A small-molecule ligand and the protein it binds are described below.
Small molecule (SMILES): O=Cc1ccc(-c2cn([C@@H]3O[C@H](CO[P](=O)(O)O[P](=O)(O)O[C@H]4O[C@H](CO)[C@H](O)[C@H](O)[C@H]4O)[C@@H](O)[C@H]3O)c(=O)[nH]c2=O)s1

Sequence of chain 1.A:
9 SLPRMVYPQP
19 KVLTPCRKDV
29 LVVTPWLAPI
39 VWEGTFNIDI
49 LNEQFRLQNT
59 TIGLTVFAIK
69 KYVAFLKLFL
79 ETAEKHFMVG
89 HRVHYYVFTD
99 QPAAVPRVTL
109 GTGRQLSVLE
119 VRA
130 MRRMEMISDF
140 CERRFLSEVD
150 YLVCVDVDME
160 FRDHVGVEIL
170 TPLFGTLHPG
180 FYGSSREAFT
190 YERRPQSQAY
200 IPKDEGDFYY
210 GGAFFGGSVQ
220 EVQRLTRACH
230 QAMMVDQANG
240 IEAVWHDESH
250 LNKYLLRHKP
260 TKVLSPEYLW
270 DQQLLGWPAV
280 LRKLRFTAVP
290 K

Binding-site contacts:
Ligand atom N3 contacts residue TYR70 of chain 1.A at 3.3 Å.
Ligand atom C6' contacts residue TRP244 of chain 1.A at 3.4 Å (hydrophobic).
Ligand atom O3' contacts residue ARG132 of chain 1.A at 2.5 Å (salt-bridge).
Ligand atom O2 contacts residue ALA66 of chain 1.A at 3.5 Å.
Ligand atom O2' contacts residue ALA212 of chain 1.A at 3.1 Å.
Ligand atom O2D contacts residue PHE65 of chain 1.A at 2.6 Å (h-bond).
Ligand atom C4' contacts residue ASP246 of chain 1.A at 3.2 Å.
Ligand atom O3' contacts residue ASP155 of chain 1.A at 2.7 Å (salt-bridge).
Ligand atom C4' contacts residue ARG132 of chain 1.A at 3.3 Å.
Ligand atom O4' contacts residue GLU247 of chain 1.A at 3.4 Å.
Ligand atom O3D contacts residue VAL156 of chain 1.A at 3.1 Å (h-bond).
Ligand atom O2' contacts residue ASP155 of chain 1.A at 2.8 Å (salt-bridge).
Ligand atom O3D contacts residue ASP155 of chain 1.A at 3.3 Å.
Ligand atom N3 contacts residue ILE67 of chain 1.A at 2.8 Å (h-bond).
Ligand atom C5 contacts residue TYR70 of chain 1.A at 3.5 Å (hydrophobic).
Ligand atom O3B contacts residue ASP155 of chain 1.A at 3.5 Å (salt-bridge).
Ligand atom C3' contacts residue ASP155 of chain 1.A at 3.4 Å.
Ligand atom O1A contacts residue ASP155 of chain 1.A at 3.2 Å (salt-bridge).
Ligand atom O2A contacts residue TYR70 of chain 1.A at 2.5 Å (h-bond).
Ligand atom O1A contacts residue ASP157 of chain 1.A at 3.0 Å (salt-bridge).
Ligand atom O4 contacts residue TYR70 of chain 1.A at 3.4 Å.
Ligand atom O4' contacts residue ASP246 of chain 1.A at 2.7 Å (salt-bridge).
Ligand atom C4 contacts residue TYR70 of chain 1.A at 3.2 Å (hydrophobic).
Ligand atom O1A contacts residue MN1 of chain 1.B at 2.1 Å.
Ligand atom C2D contacts residue PHE65 of chain 1.A at 3.4 Å (hydrophobic).
Ligand atom C6' contacts residue ASP246 of chain 1.A at 3.3 Å.
Ligand atom C3' contacts residue ARG132 of chain 1.A at 3.1 Å.
Ligand atom O6' contacts residue HIS245 of chain 1.A at 3.1 Å.
Ligand atom PA contacts residue MN1 of chain 1.B at 3.5 Å.
Ligand atom O3' contacts residue ALA212 of chain 1.A at 3.4 Å (h-bond).
Ligand atom O3' contacts residue GLY211 of chain 1.A at 3.1 Å.
Ligand atom O2B contacts residue ASP155 of chain 1.A at 3.5 Å (salt-bridge).
Ligand atom O2D contacts residue VAL156 of chain 1.A at 3.5 Å (h-bond).
Ligand atom O3D contacts residue ASP157 of chain 1.A at 2.9 Å (salt-bridge).
Ligand atom O2A contacts residue LYS290 of chain 1.A at 3.5 Å.
Ligand atom O2 contacts residue PHE65 of chain 1.A at 3.4 Å (h-bond).
Ligand atom O2 contacts residue ILE67 of chain 1.A at 2.8 Å (h-bond).
Ligand atom PB contacts residue MN1 of chain 1.B at 3.3 Å.
Ligand atom O6' contacts residue ASP246 of chain 1.A at 2.6 Å (salt-bridge).
Ligand atom O2B contacts residue MN1 of chain 1.B at 2.2 Å.